Binding-site contacts:
Ligand atom C8 contacts residue SER280 of chain 1.B at 3.8 Å.
Ligand atom C2 contacts residue ASN278 of chain 1.B at 2.4 Å.
Ligand atom O6 contacts residue ASN278 of chain 1.B at 4.5 Å.
Ligand atom C1 contacts residue SER280 of chain 1.B at 3.5 Å.
Ligand atom C1 contacts residue ASN278 of chain 1.B at 1.4 Å.
Ligand atom C7 contacts residue SER280 of chain 1.B at 3.8 Å.
Ligand atom O6 contacts residue SER275 of chain 1.B at 3.4 Å (h-bond).
Ligand atom O5 contacts residue ASN278 of chain 1.B at 2.4 Å (h-bond).
Ligand atom C4 contacts residue ASN278 of chain 1.B at 4.2 Å.
Ligand atom C7 contacts residue ASN278 of chain 1.B at 3.8 Å.
Ligand atom N2 contacts residue SER280 of chain 1.B at 2.9 Å (h-bond).
Ligand atom N2 contacts residue ASN278 of chain 1.B at 2.8 Å (h-bond).
Ligand atom O5 contacts residue SER275 of chain 1.B at 3.9 Å.
Ligand atom C5 contacts residue ASN278 of chain 1.B at 3.7 Å.
Ligand atom O6 contacts residue VAL277 of chain 1.B at 4.3 Å.
Ligand atom C3 contacts residue SER280 of chain 1.B at 4.2 Å.
Ligand atom C6 contacts residue SER275 of chain 1.B at 3.8 Å.
Ligand atom C5 contacts residue SER275 of chain 1.B at 4.2 Å.
Ligand atom C3 contacts residue ASN278 of chain 1.B at 3.8 Å.
Ligand atom O7 contacts residue ASN278 of chain 1.B at 4.3 Å.
Ligand atom C2 contacts residue SER280 of chain 1.B at 3.6 Å.

A protein and the small-molecule ligand that binds it are described below.
Small molecule (SMILES): CC(=O)N[C@@H]1[C@@H](O)[C@H](O)[C@@H](CO)O[C@H]1O

Sequence of chain 1.B:
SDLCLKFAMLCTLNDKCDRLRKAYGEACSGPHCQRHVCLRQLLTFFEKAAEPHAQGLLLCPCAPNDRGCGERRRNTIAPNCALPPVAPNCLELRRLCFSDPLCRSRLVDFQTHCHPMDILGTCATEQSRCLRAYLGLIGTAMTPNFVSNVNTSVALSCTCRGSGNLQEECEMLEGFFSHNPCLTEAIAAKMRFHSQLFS